Sequence of chain 1.B:
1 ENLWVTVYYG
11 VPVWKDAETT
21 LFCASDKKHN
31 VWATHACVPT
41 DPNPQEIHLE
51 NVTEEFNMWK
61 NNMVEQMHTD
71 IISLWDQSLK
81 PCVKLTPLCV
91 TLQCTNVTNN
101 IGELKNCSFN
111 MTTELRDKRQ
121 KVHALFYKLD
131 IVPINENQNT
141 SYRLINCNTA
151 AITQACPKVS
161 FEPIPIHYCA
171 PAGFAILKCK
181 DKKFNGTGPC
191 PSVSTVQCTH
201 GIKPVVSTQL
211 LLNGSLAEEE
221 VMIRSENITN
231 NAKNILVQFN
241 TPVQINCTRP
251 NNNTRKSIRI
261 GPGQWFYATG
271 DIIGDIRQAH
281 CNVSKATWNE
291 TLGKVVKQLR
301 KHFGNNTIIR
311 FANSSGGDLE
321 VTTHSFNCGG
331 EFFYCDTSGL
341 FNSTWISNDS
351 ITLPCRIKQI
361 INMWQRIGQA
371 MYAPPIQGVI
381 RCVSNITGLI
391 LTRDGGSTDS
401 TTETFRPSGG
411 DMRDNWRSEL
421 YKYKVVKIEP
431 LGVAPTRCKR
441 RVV

This small molecule binds to this protein.
Small molecule (SMILES): CC(=O)N[C@H]1[C@H](O[C@H]2[C@H](O)[C@@H](NC(C)=O)CO[C@@H]2CO)O[C@H](CO)[C@@H](O[C@@H]2O[C@H](CO)[C@@H](O)[C@H](O)[C@@H]2O)[C@@H]1O

Binding-site contacts:
Ligand atom C8 contacts residue CYS328 of chain 1.B at 4.1 Å (hydrophobic).
Ligand atom C7 contacts residue LYS203 of chain 1.B at 3.5 Å.
Ligand atom O7 contacts residue ASN213 of chain 1.B at 3.8 Å.
Ligand atom C5 contacts residue LYS203 of chain 1.B at 4.3 Å.
Ligand atom C2 contacts residue VAL383 of chain 1.B at 4.1 Å (hydrophobic).
Ligand atom C8 contacts residue NAG1 of chain 1.MA at 4.2 Å.
Ligand atom C4 contacts residue VAL383 of chain 1.B at 4.0 Å (hydrophobic).
Ligand atom C3 contacts residue ASN213 of chain 1.B at 3.8 Å.
Ligand atom C8 contacts residue PRO163 of chain 1.B at 4.0 Å (hydrophobic).
Ligand atom O6 contacts residue SER384 of chain 1.B at 4.1 Å.
Ligand atom O7 contacts residue CYS328 of chain 1.B at 3.2 Å (h-bond).
Ligand atom C8 contacts residue GLU162 of chain 1.B at 3.8 Å.
Ligand atom C8 contacts residue GLY329 of chain 1.B at 3.5 Å.
Ligand atom C5 contacts residue ASN213 of chain 1.B at 3.8 Å.
Ligand atom C5 contacts residue ARG381 of chain 1.B at 4.2 Å.
Ligand atom C2 contacts residue LYS203 of chain 1.B at 4.1 Å.
Ligand atom C2 contacts residue NAG1 of chain 1.MA at 3.6 Å.
Ligand atom C2 contacts residue ASN213 of chain 1.B at 2.4 Å.
Ligand atom C1 contacts residue ASN213 of chain 1.B at 1.4 Å.
Ligand atom C7 contacts residue NAG1 of chain 1.MA at 4.0 Å.
Ligand atom C3 contacts residue LYS203 of chain 1.B at 4.1 Å.
Ligand atom O5 contacts residue LYS203 of chain 1.B at 4.3 Å.
Ligand atom C7 contacts residue GLY329 of chain 1.B at 3.3 Å.
Ligand atom C7 contacts residue ASN213 of chain 1.B at 3.5 Å.
Ligand atom C6 contacts residue CYS382 of chain 1.B at 4.3 Å (hydrophobic).
Ligand atom N2 contacts residue ASN213 of chain 1.B at 2.8 Å (h-bond).
Ligand atom C6 contacts residue SER384 of chain 1.B at 4.2 Å.
Ligand atom O5 contacts residue ASN213 of chain 1.B at 2.5 Å (h-bond).
Ligand atom O7 contacts residue GLY329 of chain 1.B at 2.6 Å (h-bond).
Ligand atom O3 contacts residue GLU162 of chain 1.B at 4.0 Å.
Ligand atom C1 contacts residue LYS203 of chain 1.B at 3.5 Å.
Ligand atom C7 contacts residue CYS328 of chain 1.B at 4.2 Å (hydrophobic).
Ligand atom C4 contacts residue ASN213 of chain 1.B at 4.3 Å.
Ligand atom N2 contacts residue LYS203 of chain 1.B at 4.2 Å.
Ligand atom O5 contacts residue SER384 of chain 1.B at 3.8 Å.
Ligand atom O7 contacts residue LYS203 of chain 1.B at 2.4 Å (salt-bridge).
Ligand atom C1 contacts residue NAG1 of chain 1.MA at 3.8 Å.
Ligand atom N2 contacts residue NAG1 of chain 1.MA at 3.2 Å (h-bond).
Ligand atom N2 contacts residue GLU162 of chain 1.B at 4.1 Å.
Ligand atom O5 contacts residue VAL383 of chain 1.B at 3.9 Å.